Sequence of chain 8.A:
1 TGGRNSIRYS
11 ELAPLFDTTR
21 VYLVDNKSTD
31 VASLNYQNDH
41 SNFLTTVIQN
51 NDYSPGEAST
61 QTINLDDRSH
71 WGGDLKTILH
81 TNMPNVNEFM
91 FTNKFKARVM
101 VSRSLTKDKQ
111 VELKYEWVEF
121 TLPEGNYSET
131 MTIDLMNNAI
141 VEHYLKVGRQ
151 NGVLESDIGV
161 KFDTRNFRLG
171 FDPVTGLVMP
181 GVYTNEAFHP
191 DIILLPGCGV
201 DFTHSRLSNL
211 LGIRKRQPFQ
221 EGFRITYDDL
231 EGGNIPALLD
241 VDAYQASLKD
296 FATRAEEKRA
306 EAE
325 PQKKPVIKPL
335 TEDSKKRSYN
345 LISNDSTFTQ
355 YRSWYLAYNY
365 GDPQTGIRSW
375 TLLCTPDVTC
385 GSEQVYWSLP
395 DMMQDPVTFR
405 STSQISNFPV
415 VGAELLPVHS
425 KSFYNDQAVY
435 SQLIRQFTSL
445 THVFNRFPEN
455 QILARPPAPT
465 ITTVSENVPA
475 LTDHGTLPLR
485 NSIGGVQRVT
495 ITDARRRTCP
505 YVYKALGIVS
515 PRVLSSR

Binding-site contacts:
Ligand atom S1 contacts residue GLY222 of chain 8.A at 3.8 Å.
Ligand atom O3S contacts residue ARG224 of chain 8.A at 3.8 Å.
Ligand atom C3 contacts residue TRP374 of chain 8.A at 4.0 Å (hydrophobic).
Ligand atom O1S contacts residue ARG224 of chain 8.A at 2.9 Å (salt-bridge).
Ligand atom C1 contacts residue ARG224 of chain 8.A at 4.1 Å.
Ligand atom S1 contacts residue TRP374 of chain 8.A at 4.4 Å.
Ligand atom S1 contacts residue ARG224 of chain 8.A at 4.0 Å.
Ligand atom O1S contacts residue GLY222 of chain 8.A at 3.0 Å (h-bond).
Ligand atom O1S contacts residue LYS215 of chain 8.A at 3.9 Å.
Ligand atom C2 contacts residue TRP374 of chain 8.A at 4.0 Å (hydrophobic).
Ligand atom S1 contacts residue LYS215 of chain 8.A at 4.1 Å.
Ligand atom O2S contacts residue GLY222 of chain 8.A at 3.4 Å (h-bond).
Ligand atom N1 contacts residue TRP374 of chain 8.A at 3.5 Å.
Ligand atom O2S contacts residue LYS215 of chain 8.A at 3.1 Å (salt-bridge).
Ligand atom C3 contacts residue ASP229 of chain 8.A at 4.4 Å.
Ligand atom C2 contacts residue ARG224 of chain 8.A at 4.0 Å.
Ligand atom C1 contacts residue TRP374 of chain 8.A at 3.3 Å (hydrophobic).
Ligand atom O1S contacts residue TRP374 of chain 8.A at 4.0 Å.
Ligand atom O1S contacts residue PHE223 of chain 8.A at 3.2 Å.

A small-molecule ligand and the protein it binds are described below.
Small molecule (SMILES): CCCCCCCCCCCC[N+](C)(C)CCCS(=O)(=O)O